Sequence of chain 1.A:
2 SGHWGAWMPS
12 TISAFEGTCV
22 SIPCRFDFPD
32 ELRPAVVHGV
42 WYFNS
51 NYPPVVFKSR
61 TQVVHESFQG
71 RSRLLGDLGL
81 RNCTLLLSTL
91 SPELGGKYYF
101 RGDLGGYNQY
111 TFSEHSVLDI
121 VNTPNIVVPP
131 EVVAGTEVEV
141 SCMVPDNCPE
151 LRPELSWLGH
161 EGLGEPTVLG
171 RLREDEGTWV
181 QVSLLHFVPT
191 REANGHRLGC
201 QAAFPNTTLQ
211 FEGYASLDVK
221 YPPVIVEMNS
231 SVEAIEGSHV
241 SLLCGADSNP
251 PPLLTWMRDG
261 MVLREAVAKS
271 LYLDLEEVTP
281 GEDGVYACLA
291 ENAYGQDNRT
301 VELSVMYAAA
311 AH

The small molecule below binds the protein below.
Small molecule (SMILES): CC(=O)N[C@@H]1[C@@H](O)[C@H](O)[C@@H](CO)O[C@H]1O

Binding-site contacts:
Ligand atom C3 contacts residue ASN298 of chain 1.A at 3.8 Å.
Ligand atom C4 contacts residue ASN298 of chain 1.A at 4.2 Å.
Ligand atom O7 contacts residue GLN296 of chain 1.A at 3.0 Å (h-bond).
Ligand atom C1 contacts residue ASN298 of chain 1.A at 1.4 Å.
Ligand atom C7 contacts residue GLN296 of chain 1.A at 4.3 Å.
Ligand atom C7 contacts residue ASN298 of chain 1.A at 3.4 Å.
Ligand atom N2 contacts residue ASN298 of chain 1.A at 2.9 Å (h-bond).
Ligand atom C2 contacts residue ASN298 of chain 1.A at 2.5 Å.
Ligand atom O5 contacts residue ASN298 of chain 1.A at 2.4 Å (h-bond).
Ligand atom C5 contacts residue ASN298 of chain 1.A at 3.7 Å.
Ligand atom O7 contacts residue ASN298 of chain 1.A at 3.6 Å.